The protein below binds the small molecule below.
Small molecule (SMILES): CC(=O)N[C@@H]1[C@@H](O)[C@H](O)[C@@H](CO)O[C@H]1O

Sequence of chain 1.H:
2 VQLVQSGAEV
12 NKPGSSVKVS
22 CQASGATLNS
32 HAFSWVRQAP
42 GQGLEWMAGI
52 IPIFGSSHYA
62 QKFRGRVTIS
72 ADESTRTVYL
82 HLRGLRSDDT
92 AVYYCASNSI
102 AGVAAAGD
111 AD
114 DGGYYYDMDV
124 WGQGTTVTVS

Sequence of chain 1.B:
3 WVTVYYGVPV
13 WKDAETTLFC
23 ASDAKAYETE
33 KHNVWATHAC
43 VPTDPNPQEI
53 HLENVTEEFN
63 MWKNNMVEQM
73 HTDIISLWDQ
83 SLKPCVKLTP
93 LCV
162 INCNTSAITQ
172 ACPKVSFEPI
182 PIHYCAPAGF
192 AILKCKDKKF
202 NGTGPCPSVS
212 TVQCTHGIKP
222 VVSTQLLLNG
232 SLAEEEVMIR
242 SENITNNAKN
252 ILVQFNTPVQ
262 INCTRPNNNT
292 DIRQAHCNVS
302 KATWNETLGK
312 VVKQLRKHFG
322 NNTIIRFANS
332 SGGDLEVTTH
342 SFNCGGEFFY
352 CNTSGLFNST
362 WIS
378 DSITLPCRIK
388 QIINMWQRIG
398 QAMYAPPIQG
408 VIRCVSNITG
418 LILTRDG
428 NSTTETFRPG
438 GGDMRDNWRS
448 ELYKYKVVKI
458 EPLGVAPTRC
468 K

Binding-site contacts:
Ligand atom C7 contacts residue ASN353 of chain 1.B at 3.2 Å.
Ligand atom O7 contacts residue GLY356 of chain 1.B at 3.7 Å.
Ligand atom C7 contacts residue GLY356 of chain 1.B at 4.4 Å.
Ligand atom O5 contacts residue ASN353 of chain 1.B at 2.4 Å (h-bond).
Ligand atom C7 contacts residue SER355 of chain 1.B at 3.9 Å.
Ligand atom O6 contacts residue ASN353 of chain 1.B at 4.4 Å.
Ligand atom N2 contacts residue SER355 of chain 1.B at 4.2 Å.
Ligand atom C2 contacts residue ASN353 of chain 1.B at 2.5 Å.
Ligand atom O7 contacts residue PRO383 of chain 1.B at 3.9 Å.
Ligand atom C2 contacts residue SER355 of chain 1.B at 3.9 Å.
Ligand atom O7 contacts residue SER355 of chain 1.B at 3.3 Å.
Ligand atom C1 contacts residue ASN353 of chain 1.B at 1.4 Å.
Ligand atom O7 contacts residue ASN353 of chain 1.B at 3.0 Å (h-bond).
Ligand atom C8 contacts residue ASN353 of chain 1.B at 4.4 Å.
Ligand atom C3 contacts residue ASN353 of chain 1.B at 3.9 Å.
Ligand atom C8 contacts residue PRO383 of chain 1.B at 3.7 Å (hydrophobic).
Ligand atom C5 contacts residue ASN353 of chain 1.B at 3.7 Å.
Ligand atom C8 contacts residue THR381 of chain 1.B at 4.4 Å.
Ligand atom C4 contacts residue ASN353 of chain 1.B at 4.3 Å.
Ligand atom O6 contacts residue TYS110 of chain 1.H at 3.9 Å.
Ligand atom O3 contacts residue SER355 of chain 1.B at 4.2 Å.
Ligand atom N2 contacts residue ASN353 of chain 1.B at 3.0 Å (h-bond).
Ligand atom C7 contacts residue PRO383 of chain 1.B at 3.9 Å (hydrophobic).